Binding-site contacts:
Ligand atom CAV contacts residue GLY408 of chain 1.J at 3.5 Å.
Ligand atom OAF contacts residue ZN1 of chain 1.ZC at 2.2 Å.
Ligand atom OAF contacts residue GLU380 of chain 1.J at 2.6 Å (salt-bridge).
Ligand atom C contacts residue ASP378 of chain 1.J at 3.2 Å.
Ligand atom O contacts residue ASP298 of chain 1.J at 3.1 Å (salt-bridge).
Ligand atom O contacts residue ZN1 of chain 1.ZC at 2.2 Å.
Ligand atom CAM contacts residue GLY408 of chain 1.J at 3.5 Å.
Ligand atom NAP contacts residue ZN1 of chain 1.XC at 3.0 Å.
Ligand atom NAP contacts residue ZN1 of chain 1.ZC at 2.9 Å.
Ligand atom OAF contacts residue ASP298 of chain 1.J at 3.2 Å (salt-bridge).
Ligand atom FAG contacts residue GLY309 of chain 1.J at 3.1 Å.
Ligand atom NAP contacts residue CO31 of chain 1.YC at 2.6 Å (h-bond).
Ligand atom NAP contacts residue LYS293 of chain 1.J at 3.5 Å (salt-bridge).
Ligand atom OAF contacts residue ASP378 of chain 1.J at 3.0 Å (salt-bridge).
Ligand atom C contacts residue LEU406 of chain 1.J at 3.6 Å (hydrophobic).
Ligand atom C contacts residue ZN1 of chain 1.ZC at 2.9 Å.
Ligand atom NAP contacts residue LEU406 of chain 1.J at 3.2 Å (h-bond).
Ligand atom CA contacts residue LEU406 of chain 1.J at 3.1 Å (hydrophobic).
Ligand atom FAH contacts residue PHE502 of chain 1.J at 3.5 Å.
Ligand atom CAY contacts residue GLY408 of chain 1.J at 3.4 Å.
Ligand atom O contacts residue ASP378 of chain 1.J at 3.0 Å (salt-bridge).
Ligand atom O contacts residue LYS305 of chain 1.J at 2.9 Å (salt-bridge).
Ligand atom CAL contacts residue GLY408 of chain 1.J at 3.6 Å.
Ligand atom OAE contacts residue THR407 of chain 1.J at 3.3 Å.
Ligand atom CAX contacts residue LEU314 of chain 1.J at 3.6 Å (hydrophobic).
Ligand atom FAI contacts residue MET311 of chain 1.J at 3.7 Å.
Ligand atom OAE contacts residue GLY408 of chain 1.J at 3.0 Å (h-bond).
Ligand atom FAI contacts residue PHE502 of chain 1.J at 3.1 Å.
Ligand atom OAF contacts residue LYS293 of chain 1.J at 3.0 Å (salt-bridge).
Ligand atom NAP contacts residue ASP378 of chain 1.J at 3.2 Å (salt-bridge).
Ligand atom CAK contacts residue GLY408 of chain 1.J at 3.7 Å.
Ligand atom FAH contacts residue ALA496 of chain 1.J at 2.9 Å.
Ligand atom CAX contacts residue LEU411 of chain 1.J at 3.6 Å (hydrophobic).
Ligand atom CAU contacts residue LEU411 of chain 1.J at 3.6 Å (hydrophobic).
Ligand atom CAO contacts residue ALA496 of chain 1.J at 3.7 Å (hydrophobic).
Ligand atom OAF contacts residue ZN1 of chain 1.XC at 2.0 Å.
Ligand atom CAJ contacts residue GLY408 of chain 1.J at 3.5 Å.
Ligand atom FAG contacts residue MET311 of chain 1.J at 3.4 Å.
Ligand atom FAI contacts residue LEU314 of chain 1.J at 3.6 Å.
Ligand atom OAF contacts residue CO31 of chain 1.YC at 2.9 Å (h-bond).

Sequence of chain 1.J:
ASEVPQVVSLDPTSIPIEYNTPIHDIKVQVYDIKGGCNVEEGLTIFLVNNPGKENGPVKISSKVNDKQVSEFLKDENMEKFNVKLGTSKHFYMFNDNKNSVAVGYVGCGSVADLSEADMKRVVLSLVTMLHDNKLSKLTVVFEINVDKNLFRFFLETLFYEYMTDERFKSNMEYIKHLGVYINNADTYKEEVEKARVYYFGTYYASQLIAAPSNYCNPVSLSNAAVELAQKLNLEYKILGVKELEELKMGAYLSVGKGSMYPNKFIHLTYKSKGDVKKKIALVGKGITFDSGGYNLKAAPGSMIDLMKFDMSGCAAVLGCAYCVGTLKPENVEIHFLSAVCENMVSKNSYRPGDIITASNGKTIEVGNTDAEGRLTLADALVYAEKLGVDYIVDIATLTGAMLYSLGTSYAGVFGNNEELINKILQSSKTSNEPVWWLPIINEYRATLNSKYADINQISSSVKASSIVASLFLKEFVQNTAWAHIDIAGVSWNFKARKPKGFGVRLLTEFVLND

A small-molecule ligand and the protein it binds are described below.
Small molecule (SMILES): CC(C)(C)C(=O)N[C@@H](C(=O)NO)c1ccc(-c2cc(F)c(F)c(F)c2)cc1